The small molecule below binds the protein below.
Small molecule (SMILES): CC(=O)N[C@H]1[C@H](O[C@H]2[C@H](O)[C@@H](NC(C)=O)CO[C@@H]2CO)O[C@H](CO)[C@@H](O)[C@@H]1O

Binding-site contacts:
Ligand atom N2 contacts residue ASN17 of chain 1.C at 3.1 Å (h-bond).
Ligand atom C8 contacts residue CYS15 of chain 1.C at 3.3 Å (hydrophobic).
Ligand atom C5 contacts residue ASN17 of chain 1.C at 3.6 Å.
Ligand atom N2 contacts residue CYS15 of chain 1.C at 4.4 Å.
Ligand atom C1 contacts residue ASN137 of chain 1.C at 4.0 Å.
Ligand atom O7 contacts residue ASN17 of chain 1.C at 3.6 Å (h-bond).
Ligand atom C3 contacts residue ASN17 of chain 1.C at 3.9 Å.
Ligand atom C5 contacts residue ASN137 of chain 1.C at 3.7 Å.
Ligand atom C6 contacts residue ASN137 of chain 1.C at 4.0 Å.
Ligand atom O5 contacts residue ASN17 of chain 1.C at 2.4 Å (h-bond).
Ligand atom C7 contacts residue ASN17 of chain 1.C at 3.4 Å.
Ligand atom O5 contacts residue ASN137 of chain 1.C at 3.9 Å.
Ligand atom C1 contacts residue ASN17 of chain 1.C at 1.5 Å.
Ligand atom C8 contacts residue ASN17 of chain 1.C at 4.3 Å.
Ligand atom C2 contacts residue ASN17 of chain 1.C at 2.6 Å.
Ligand atom C4 contacts residue ASN17 of chain 1.C at 4.3 Å.

Sequence of chain 1.C:
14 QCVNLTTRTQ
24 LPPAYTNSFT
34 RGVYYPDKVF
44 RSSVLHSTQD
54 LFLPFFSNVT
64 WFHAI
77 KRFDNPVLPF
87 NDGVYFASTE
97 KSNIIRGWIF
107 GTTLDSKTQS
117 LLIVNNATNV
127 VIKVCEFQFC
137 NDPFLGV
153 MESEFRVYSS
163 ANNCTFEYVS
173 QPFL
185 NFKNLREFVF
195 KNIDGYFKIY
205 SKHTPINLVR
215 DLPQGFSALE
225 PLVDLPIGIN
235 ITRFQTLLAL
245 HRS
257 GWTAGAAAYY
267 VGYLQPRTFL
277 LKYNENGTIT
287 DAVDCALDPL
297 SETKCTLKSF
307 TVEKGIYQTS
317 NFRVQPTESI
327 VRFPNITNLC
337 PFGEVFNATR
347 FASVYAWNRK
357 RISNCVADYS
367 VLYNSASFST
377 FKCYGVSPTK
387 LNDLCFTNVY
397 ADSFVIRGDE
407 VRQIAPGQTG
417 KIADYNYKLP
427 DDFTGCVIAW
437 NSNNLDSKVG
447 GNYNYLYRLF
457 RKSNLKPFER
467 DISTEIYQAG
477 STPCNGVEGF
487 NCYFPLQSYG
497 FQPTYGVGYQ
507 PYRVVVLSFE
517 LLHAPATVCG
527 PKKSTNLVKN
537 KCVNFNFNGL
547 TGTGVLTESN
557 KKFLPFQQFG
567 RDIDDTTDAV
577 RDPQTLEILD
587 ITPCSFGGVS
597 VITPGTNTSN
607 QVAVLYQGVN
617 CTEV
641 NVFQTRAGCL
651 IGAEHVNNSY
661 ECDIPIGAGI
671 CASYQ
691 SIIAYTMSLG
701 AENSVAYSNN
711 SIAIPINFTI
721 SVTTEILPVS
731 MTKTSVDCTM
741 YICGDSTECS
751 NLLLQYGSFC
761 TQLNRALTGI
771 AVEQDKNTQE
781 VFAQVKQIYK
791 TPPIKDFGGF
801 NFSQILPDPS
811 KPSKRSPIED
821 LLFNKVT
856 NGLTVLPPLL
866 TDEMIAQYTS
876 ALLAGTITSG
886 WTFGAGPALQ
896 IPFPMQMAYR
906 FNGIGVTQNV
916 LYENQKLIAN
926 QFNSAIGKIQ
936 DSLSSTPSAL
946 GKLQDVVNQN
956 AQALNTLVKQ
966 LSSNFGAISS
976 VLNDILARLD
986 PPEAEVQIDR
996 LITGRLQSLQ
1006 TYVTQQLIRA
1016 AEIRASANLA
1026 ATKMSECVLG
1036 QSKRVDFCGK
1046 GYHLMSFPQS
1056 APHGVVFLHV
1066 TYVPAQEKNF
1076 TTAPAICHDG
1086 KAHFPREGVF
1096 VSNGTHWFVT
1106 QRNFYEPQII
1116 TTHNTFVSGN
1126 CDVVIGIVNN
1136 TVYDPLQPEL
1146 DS